Sequence of chain 1.A:
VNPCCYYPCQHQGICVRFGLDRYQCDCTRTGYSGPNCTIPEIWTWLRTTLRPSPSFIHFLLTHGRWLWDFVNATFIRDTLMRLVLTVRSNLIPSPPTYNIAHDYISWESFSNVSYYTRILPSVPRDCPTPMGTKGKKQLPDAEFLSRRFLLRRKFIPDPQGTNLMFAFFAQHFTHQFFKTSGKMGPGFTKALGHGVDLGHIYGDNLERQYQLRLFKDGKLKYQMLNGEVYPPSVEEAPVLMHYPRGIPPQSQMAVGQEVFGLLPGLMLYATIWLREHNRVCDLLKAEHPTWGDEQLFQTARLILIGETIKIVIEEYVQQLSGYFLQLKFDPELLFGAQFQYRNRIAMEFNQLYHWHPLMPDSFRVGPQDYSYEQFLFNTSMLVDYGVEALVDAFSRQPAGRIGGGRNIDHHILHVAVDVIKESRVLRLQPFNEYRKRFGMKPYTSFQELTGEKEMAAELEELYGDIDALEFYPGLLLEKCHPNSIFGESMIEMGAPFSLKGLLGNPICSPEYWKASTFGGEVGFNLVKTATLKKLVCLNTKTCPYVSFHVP

The small molecule below binds the protein below.
Small molecule (SMILES): CC(=O)N[C@@H]1[C@@H](O)[C@H](O)[C@@H](CO)O[C@H]1O

Binding-site contacts:
Ligand atom C6 contacts residue MET389 of chain 1.A at 4.2 Å (hydrophobic).
Ligand atom O6 contacts residue TYR393 of chain 1.A at 3.3 Å.
Ligand atom C1 contacts residue GLN382 of chain 1.A at 3.9 Å.
Ligand atom O7 contacts residue ASN386 of chain 1.A at 3.8 Å.
Ligand atom C5 contacts residue TYR378 of chain 1.A at 4.2 Å (hydrophobic).
Ligand atom C2 contacts residue ASN386 of chain 1.A at 2.4 Å.
Ligand atom C6 contacts residue ASP392 of chain 1.A at 4.0 Å.
Ligand atom O5 contacts residue MET389 of chain 1.A at 3.4 Å.
Ligand atom O6 contacts residue MET389 of chain 1.A at 3.5 Å.
Ligand atom O6 contacts residue TYR378 of chain 1.A at 3.9 Å.
Ligand atom C7 contacts residue GLN382 of chain 1.A at 4.0 Å.
Ligand atom C5 contacts residue ASP392 of chain 1.A at 4.0 Å.
Ligand atom C6 contacts residue TYR393 of chain 1.A at 3.8 Å (hydrophobic).
Ligand atom O7 contacts residue GLN382 of chain 1.A at 3.2 Å.
Ligand atom C6 contacts residue TYR378 of chain 1.A at 3.1 Å (hydrophobic).
Ligand atom C1 contacts residue MET389 of chain 1.A at 4.2 Å (hydrophobic).
Ligand atom C1 contacts residue SER388 of chain 1.A at 3.8 Å.
Ligand atom O5 contacts residue TYR378 of chain 1.A at 4.3 Å.
Ligand atom C3 contacts residue ASN386 of chain 1.A at 3.7 Å.
Ligand atom C7 contacts residue ASN386 of chain 1.A at 3.5 Å.
Ligand atom O5 contacts residue GLN382 of chain 1.A at 4.4 Å.
Ligand atom C5 contacts residue SER388 of chain 1.A at 4.3 Å.
Ligand atom O5 contacts residue SER388 of chain 1.A at 4.2 Å.
Ligand atom O7 contacts residue GLU381 of chain 1.A at 4.1 Å.
Ligand atom C4 contacts residue ASN386 of chain 1.A at 4.2 Å.
Ligand atom C5 contacts residue ASN386 of chain 1.A at 3.7 Å.
Ligand atom N2 contacts residue GLN382 of chain 1.A at 4.2 Å.
Ligand atom O6 contacts residue ASP392 of chain 1.A at 3.0 Å (salt-bridge).
Ligand atom O5 contacts residue ASN386 of chain 1.A at 2.4 Å (h-bond).
Ligand atom C5 contacts residue MET389 of chain 1.A at 4.4 Å (hydrophobic).
Ligand atom C1 contacts residue ASN386 of chain 1.A at 1.5 Å.
Ligand atom N2 contacts residue ASN386 of chain 1.A at 2.8 Å (h-bond).
Ligand atom C4 contacts residue TYR378 of chain 1.A at 4.0 Å (hydrophobic).
Ligand atom C2 contacts residue GLN382 of chain 1.A at 3.9 Å.